Sequence of chain 1.D:
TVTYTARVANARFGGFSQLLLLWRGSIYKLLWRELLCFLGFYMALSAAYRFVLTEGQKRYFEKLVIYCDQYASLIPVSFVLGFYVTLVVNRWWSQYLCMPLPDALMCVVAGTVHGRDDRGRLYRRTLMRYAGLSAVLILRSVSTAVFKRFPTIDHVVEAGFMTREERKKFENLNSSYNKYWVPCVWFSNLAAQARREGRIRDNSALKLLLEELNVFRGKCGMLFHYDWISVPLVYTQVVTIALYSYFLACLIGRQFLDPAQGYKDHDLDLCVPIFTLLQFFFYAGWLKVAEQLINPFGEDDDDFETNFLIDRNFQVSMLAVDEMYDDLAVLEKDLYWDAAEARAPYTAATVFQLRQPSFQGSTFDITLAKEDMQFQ

This protein binds this small molecule.
Small molecule (SMILES): C[C@@H]1CC[C@@]2(OC1)O[C@H]1C[C@H]3[C@@H]4CC=C5C[C@@H](OCCC(CO)CO)CC[C@]5(C)[C@H]4CC[C@]3(C)[C@H]1[C@@H]2C

Binding-site contacts:
Ligand atom O16 contacts residue LEU46 of chain 1.D at 3.8 Å.
Ligand atom C18 contacts residue PHE62 of chain 1.D at 4.3 Å (hydrophobic).
Ligand atom C04 contacts residue LEU46 of chain 1.D at 4.4 Å (hydrophobic).
Ligand atom C04 contacts residue ILE253 of chain 1.D at 4.3 Å (hydrophobic).
Ligand atom O28 contacts residue GLY57 of chain 1.D at 4.3 Å.
Ligand atom C13 contacts residue LEU46 of chain 1.D at 4.0 Å (hydrophobic).
Ligand atom C24 contacts residue TYR61 of chain 1.D at 3.6 Å (hydrophobic).
Ligand atom O16 contacts residue ILE253 of chain 1.D at 3.8 Å.
Ligand atom C12 contacts residue LEU249 of chain 1.D at 4.4 Å (hydrophobic).
Ligand atom C15 contacts residue MC31 of chain 1.UA at 4.2 Å.
Ligand atom C11 contacts residue LEU249 of chain 1.D at 3.8 Å (hydrophobic).
Ligand atom C15 contacts residue LEU46 of chain 1.D at 4.2 Å (hydrophobic).
Ligand atom C18 contacts residue LEU65 of chain 1.D at 3.4 Å (hydrophobic).
Ligand atom C20 contacts residue TYR61 of chain 1.D at 4.2 Å (hydrophobic).
Ligand atom C51 contacts residue TYR61 of chain 1.D at 4.1 Å (hydrophobic).
Ligand atom C21 contacts residue TYR61 of chain 1.D at 3.7 Å (hydrophobic).
Ligand atom C19 contacts residue TYR61 of chain 1.D at 4.0 Å (hydrophobic).
Ligand atom C19 contacts residue PHE62 of chain 1.D at 4.2 Å (hydrophobic).
Ligand atom C04 contacts residue LEU65 of chain 1.D at 3.9 Å (hydrophobic).
Ligand atom O52 contacts residue TYR61 of chain 1.D at 4.1 Å.
Ligand atom C12 contacts residue LEU252 of chain 1.D at 4.0 Å (hydrophobic).
Ligand atom C24 contacts residue MC31 of chain 1.TA at 3.5 Å.
Ligand atom C13 contacts residue LEU252 of chain 1.D at 2.6 Å (hydrophobic).
Ligand atom C78 contacts residue LEU54 of chain 1.D at 3.9 Å (hydrophobic).
Ligand atom O23 contacts residue TYR61 of chain 1.D at 4.0 Å.
Ligand atom C25 contacts residue MC31 of chain 1.TA at 4.1 Å.
Ligand atom C22 contacts residue TYR61 of chain 1.D at 3.9 Å (hydrophobic).
Ligand atom O23 contacts residue GLN58 of chain 1.D at 4.0 Å.
Ligand atom C05 contacts residue ILE253 of chain 1.D at 4.2 Å (hydrophobic).
Ligand atom C78 contacts residue MC31 of chain 1.UA at 4.4 Å.
Ligand atom C01 contacts residue MC31 of chain 1.UA at 4.0 Å.
Ligand atom C01 contacts residue LEU46 of chain 1.D at 4.2 Å (hydrophobic).
Ligand atom C21 contacts residue GLN58 of chain 1.D at 3.8 Å.
Ligand atom C19 contacts residue LEU65 of chain 1.D at 4.3 Å (hydrophobic).
Ligand atom C51 contacts residue MC31 of chain 1.TA at 3.9 Å.
Ligand atom C14 contacts residue PHE42 of chain 1.D at 4.3 Å (hydrophobic).
Ligand atom C11 contacts residue ILE253 of chain 1.D at 4.2 Å (hydrophobic).
Ligand atom C03 contacts residue LEU65 of chain 1.D at 4.4 Å (hydrophobic).
Ligand atom C13 contacts residue PHE42 of chain 1.D at 4.3 Å (hydrophobic).
Ligand atom C22 contacts residue MC31 of chain 1.TA at 4.2 Å.